Binding-site contacts:
Ligand atom N3 contacts residue PHE29 of chain 1.C at 3.6 Å.
Ligand atom O1B contacts residue VAL15 of chain 1.C at 3.4 Å (h-bond).
Ligand atom O2B contacts residue SER18 of chain 1.C at 3.0 Å (h-bond).
Ligand atom O4' contacts residue LYS118 of chain 1.C at 3.1 Å (salt-bridge).
Ligand atom O3A contacts residue GLY16 of chain 1.C at 2.9 Å (h-bond).
Ligand atom O2G contacts residue LYS17 of chain 1.C at 2.7 Å (salt-bridge).
Ligand atom O1B contacts residue LYS17 of chain 1.C at 2.6 Å (salt-bridge).
Ligand atom C8 contacts residue ALA19 of chain 1.C at 3.4 Å (hydrophobic).
Ligand atom O6 contacts residue ALA147 of chain 1.C at 2.7 Å (h-bond).
Ligand atom C2 contacts residue ASP120 of chain 1.C at 3.4 Å.
Ligand atom O6 contacts residue LYS148 of chain 1.C at 3.6 Å (salt-bridge).
Ligand atom O1G contacts residue MG1 of chain 1.I at 2.0 Å.
Ligand atom O6 contacts residue ASP120 of chain 1.C at 3.4 Å (salt-bridge).
Ligand atom N7 contacts residue ALA147 of chain 1.C at 3.4 Å.
Ligand atom N9 contacts residue PHE29 of chain 1.C at 3.6 Å.
Ligand atom O1A contacts residue GLY16 of chain 1.C at 3.4 Å.
Ligand atom N3B contacts residue GLY14 of chain 1.C at 3.0 Å (h-bond).
Ligand atom N7 contacts residue ASN117 of chain 1.C at 3.1 Å (h-bond).
Ligand atom PB contacts residue GLY16 of chain 1.C at 3.5 Å.
Ligand atom N2 contacts residue ASP120 of chain 1.C at 2.6 Å (salt-bridge).
Ligand atom PG contacts residue MG1 of chain 1.I at 3.2 Å.
Ligand atom N9 contacts residue LYS118 of chain 1.C at 3.6 Å.
Ligand atom C8 contacts residue GLY16 of chain 1.C at 3.6 Å.
Ligand atom PB contacts residue LYS17 of chain 1.C at 3.3 Å.
Ligand atom N2 contacts residue LEU121 of chain 1.C at 3.5 Å.
Ligand atom C4 contacts residue PHE29 of chain 1.C at 3.4 Å (hydrophobic).
Ligand atom O2' contacts residue PHE29 of chain 1.C at 3.1 Å.
Ligand atom O6 contacts residue SER146 of chain 1.C at 3.4 Å.
Ligand atom O1B contacts residue GLY16 of chain 1.C at 2.9 Å (h-bond).
Ligand atom C6 contacts residue ASP120 of chain 1.C at 3.5 Å.
Ligand atom N1 contacts residue ASP120 of chain 1.C at 2.8 Å (salt-bridge).
Ligand atom O3A contacts residue LYS17 of chain 1.C at 3.6 Å.
Ligand atom O1A contacts residue ALA19 of chain 1.C at 2.9 Å (h-bond).
Ligand atom N3B contacts residue LYS17 of chain 1.C at 3.7 Å.
Ligand atom N3B contacts residue MG1 of chain 1.I at 3.6 Å.
Ligand atom O2B contacts residue LYS17 of chain 1.C at 3.5 Å (salt-bridge).
Ligand atom PB contacts residue MG1 of chain 1.I at 3.3 Å.
Ligand atom O2B contacts residue MG1 of chain 1.I at 2.0 Å.
Ligand atom O6 contacts residue LYS118 of chain 1.C at 3.4 Å.
Ligand atom O6 contacts residue ASN117 of chain 1.C at 3.3 Å (h-bond).

Sequence of chain 1.C:
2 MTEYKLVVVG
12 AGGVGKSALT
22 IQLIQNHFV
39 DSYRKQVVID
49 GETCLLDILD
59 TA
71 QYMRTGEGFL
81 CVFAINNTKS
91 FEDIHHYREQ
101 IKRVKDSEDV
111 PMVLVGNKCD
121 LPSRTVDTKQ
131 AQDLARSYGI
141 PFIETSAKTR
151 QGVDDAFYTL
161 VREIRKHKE

This protein binds this small molecule.
Small molecule (SMILES): Nc1nc2c(ncn2[C@@H]2O[C@H](CO[P](=O)(O)O[P](=O)(O)NP(=O)(O)O)[C@@H](O)[C@H]2O)c(=O)[nH]1